Binding-site contacts:
Ligand atom C4 contacts residue ILE218 of chain 1.B at 4.0 Å (hydrophobic).
Ligand atom C6 contacts residue THR118 of chain 1.B at 3.4 Å.
Ligand atom N1 contacts residue TYR199 of chain 1.B at 4.3 Å.
Ligand atom C4 contacts residue LEU148 of chain 1.B at 3.7 Å (hydrophobic).
Ligand atom C4 contacts residue ILE214 of chain 1.B at 4.2 Å (hydrophobic).
Ligand atom C2 contacts residue SER217 of chain 1.B at 3.8 Å.
Ligand atom C4 contacts residue SER217 of chain 1.B at 3.8 Å.
Ligand atom N3 contacts residue ILE218 of chain 1.B at 3.7 Å.
Ligand atom CM5 contacts residue ILE214 of chain 1.B at 3.9 Å (hydrophobic).
Ligand atom O2 contacts residue SER217 of chain 1.B at 3.7 Å.
Ligand atom O2 contacts residue TYR199 of chain 1.B at 3.6 Å.
Ligand atom C6 contacts residue SER117 of chain 1.B at 3.5 Å.
Ligand atom C2 contacts residue ILE218 of chain 1.B at 3.6 Å (hydrophobic).
Ligand atom N3 contacts residue LYS221 of chain 1.B at 4.3 Å.
Ligand atom N3 contacts residue TYR199 of chain 1.B at 3.8 Å.
Ligand atom N1 contacts residue SER117 of chain 1.B at 3.5 Å (h-bond).
Ligand atom CM5 contacts residue LEU148 of chain 1.B at 3.9 Å (hydrophobic).
Ligand atom N3 contacts residue ARG202 of chain 1.B at 4.2 Å.
Ligand atom N1 contacts residue ILE218 of chain 1.B at 3.9 Å.
Ligand atom C6 contacts residue ILE218 of chain 1.B at 4.2 Å (hydrophobic).
Ligand atom O4 contacts residue ARG202 of chain 1.B at 2.8 Å (salt-bridge).
Ligand atom C2 contacts residue LYS221 of chain 1.B at 4.0 Å.
Ligand atom N3 contacts residue LEU148 of chain 1.B at 4.2 Å.
Ligand atom C5 contacts residue ILE214 of chain 1.B at 4.2 Å (hydrophobic).
Ligand atom N3 contacts residue SER217 of chain 1.B at 3.0 Å (h-bond).
Ligand atom O4 contacts residue LEU148 of chain 1.B at 4.1 Å.
Ligand atom O4 contacts residue ILE214 of chain 1.B at 3.4 Å.
Ligand atom C5 contacts residue THR118 of chain 1.B at 3.7 Å.
Ligand atom C6 contacts residue LEU148 of chain 1.B at 3.9 Å (hydrophobic).
Ligand atom O4 contacts residue SER217 of chain 1.B at 3.6 Å.
Ligand atom N1 contacts residue LEU148 of chain 1.B at 4.3 Å.
Ligand atom O2 contacts residue HIS116 of chain 1.B at 3.0 Å (h-bond).
Ligand atom C4 contacts residue ARG202 of chain 1.B at 4.0 Å.
Ligand atom C2 contacts residue HIS116 of chain 1.B at 3.6 Å.
Ligand atom O2 contacts residue LYS221 of chain 1.B at 2.8 Å (salt-bridge).
Ligand atom N1 contacts residue HIS116 of chain 1.B at 3.5 Å (h-bond).
Ligand atom O2 contacts residue ILE218 of chain 1.B at 3.9 Å.
Ligand atom C5 contacts residue LEU148 of chain 1.B at 3.5 Å (hydrophobic).
Ligand atom C2 contacts residue TYR199 of chain 1.B at 3.7 Å (hydrophobic).
Ligand atom CM5 contacts residue THR118 of chain 1.B at 3.1 Å.

The small molecule below binds the protein below.
Small molecule (SMILES): Cc1c[nH]c(=O)[nH]c1=O

Sequence of chain 1.B:
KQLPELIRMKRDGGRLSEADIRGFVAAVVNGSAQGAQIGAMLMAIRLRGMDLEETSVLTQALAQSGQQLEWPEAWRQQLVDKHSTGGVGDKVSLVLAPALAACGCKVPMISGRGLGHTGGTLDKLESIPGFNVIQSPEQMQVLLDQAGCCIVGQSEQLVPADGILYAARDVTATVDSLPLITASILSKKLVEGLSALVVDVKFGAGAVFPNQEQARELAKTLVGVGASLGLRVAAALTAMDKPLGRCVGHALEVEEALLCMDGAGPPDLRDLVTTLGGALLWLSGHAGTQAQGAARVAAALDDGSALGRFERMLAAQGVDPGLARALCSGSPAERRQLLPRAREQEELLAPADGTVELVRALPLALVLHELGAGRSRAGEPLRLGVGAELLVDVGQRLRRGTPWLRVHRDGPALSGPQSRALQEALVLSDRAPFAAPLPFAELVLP